Binding-site contacts:
Ligand atom C5 contacts residue LYS181 of chain 17.N at 3.4 Å.
Ligand atom C7 contacts residue ASN259 of chain 17.O at 3.2 Å.
Ligand atom C2 contacts residue ASN259 of chain 17.O at 2.4 Å.
Ligand atom C3 contacts residue ASN259 of chain 17.O at 3.7 Å.
Ligand atom C8 contacts residue ALA258 of chain 17.O at 3.7 Å (hydrophobic).
Ligand atom C3 contacts residue LYS115 of chain 17.N at 4.3 Å.
Ligand atom O4 contacts residue PHE118 of chain 17.N at 4.1 Å.
Ligand atom O7 contacts residue ASN259 of chain 17.O at 3.2 Å (h-bond).
Ligand atom N2 contacts residue ASN259 of chain 17.O at 2.8 Å (h-bond).
Ligand atom N2 contacts residue THR116 of chain 17.N at 4.1 Å.
Ligand atom O6 contacts residue LYS181 of chain 17.N at 3.4 Å (salt-bridge).
Ligand atom O3 contacts residue LYS115 of chain 17.N at 3.6 Å (salt-bridge).
Ligand atom C5 contacts residue ASN259 of chain 17.O at 3.6 Å.
Ligand atom C1 contacts residue ASN259 of chain 17.O at 1.4 Å.
Ligand atom O5 contacts residue ASN259 of chain 17.O at 2.3 Å (h-bond).
Ligand atom C4 contacts residue ASN259 of chain 17.O at 4.2 Å.
Ligand atom O4 contacts residue LYS181 of chain 17.N at 2.7 Å (salt-bridge).
Ligand atom C8 contacts residue ASN259 of chain 17.O at 4.2 Å.
Ligand atom C4 contacts residue LYS181 of chain 17.N at 3.6 Å.
Ligand atom C8 contacts residue LEU257 of chain 17.O at 4.1 Å (hydrophobic).
Ligand atom C6 contacts residue LYS181 of chain 17.N at 3.4 Å.
Ligand atom C8 contacts residue THR116 of chain 17.N at 4.3 Å.

A small-molecule ligand and the protein it binds are described below.
Small molecule (SMILES): CC(=O)N[C@@H]1[C@@H](O)[C@H](O)[C@@H](CO)O[C@H]1O

Sequence of chain 17.O:
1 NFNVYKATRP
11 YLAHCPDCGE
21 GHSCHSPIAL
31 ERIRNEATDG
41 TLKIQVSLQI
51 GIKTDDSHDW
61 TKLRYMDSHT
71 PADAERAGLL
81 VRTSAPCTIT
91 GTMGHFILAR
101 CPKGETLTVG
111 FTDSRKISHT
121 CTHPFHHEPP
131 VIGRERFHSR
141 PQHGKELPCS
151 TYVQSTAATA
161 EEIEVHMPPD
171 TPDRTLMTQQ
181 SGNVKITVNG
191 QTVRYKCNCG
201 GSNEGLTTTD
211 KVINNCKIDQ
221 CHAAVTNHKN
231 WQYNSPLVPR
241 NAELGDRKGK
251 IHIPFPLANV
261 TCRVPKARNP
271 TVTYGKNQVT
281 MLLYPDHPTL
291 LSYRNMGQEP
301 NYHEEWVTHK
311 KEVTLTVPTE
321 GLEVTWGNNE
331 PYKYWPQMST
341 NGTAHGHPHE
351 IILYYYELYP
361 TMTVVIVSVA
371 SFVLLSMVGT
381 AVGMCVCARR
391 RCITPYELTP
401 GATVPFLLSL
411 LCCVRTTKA

Sequence of chain 17.N:
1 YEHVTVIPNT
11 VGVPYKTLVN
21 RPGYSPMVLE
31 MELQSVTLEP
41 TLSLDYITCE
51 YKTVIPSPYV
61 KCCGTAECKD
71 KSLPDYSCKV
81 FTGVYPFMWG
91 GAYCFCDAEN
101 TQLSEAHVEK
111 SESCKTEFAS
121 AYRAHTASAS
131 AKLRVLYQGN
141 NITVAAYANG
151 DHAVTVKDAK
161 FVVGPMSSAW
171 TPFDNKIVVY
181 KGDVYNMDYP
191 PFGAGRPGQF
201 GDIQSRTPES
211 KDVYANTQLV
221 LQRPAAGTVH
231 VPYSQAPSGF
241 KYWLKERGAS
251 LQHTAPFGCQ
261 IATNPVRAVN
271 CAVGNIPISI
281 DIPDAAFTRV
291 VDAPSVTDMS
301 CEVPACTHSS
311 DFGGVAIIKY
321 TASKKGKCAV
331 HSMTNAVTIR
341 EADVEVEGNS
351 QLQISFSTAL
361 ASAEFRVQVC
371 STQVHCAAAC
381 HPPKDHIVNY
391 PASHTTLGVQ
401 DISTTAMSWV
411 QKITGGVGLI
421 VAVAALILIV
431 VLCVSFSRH